Binding-site contacts:
Ligand atom O1 contacts residue TYR152 of chain 21.A at 3.9 Å.
Ligand atom C6B contacts residue TYR197 of chain 21.A at 3.6 Å (hydrophobic).
Ligand atom C5B contacts residue TYR197 of chain 21.A at 3.7 Å (hydrophobic).
Ligand atom C1B contacts residue MET221 of chain 21.A at 3.8 Å (hydrophobic).
Ligand atom C3B contacts residue MET221 of chain 21.A at 3.8 Å (hydrophobic).
Ligand atom O1 contacts residue VAL188 of chain 21.A at 3.8 Å.
Ligand atom O1B contacts residue MET221 of chain 21.A at 3.4 Å.
Ligand atom C7C contacts residue TYR128 of chain 21.A at 3.6 Å (hydrophobic).
Ligand atom C4B contacts residue LEU106 of chain 21.A at 3.7 Å (hydrophobic).
Ligand atom C6B contacts residue LEU106 of chain 21.A at 3.9 Å (hydrophobic).
Ligand atom C4C contacts residue TYR152 of chain 21.A at 3.8 Å (hydrophobic).
Ligand atom C5 contacts residue TYR152 of chain 21.A at 3.8 Å (hydrophobic).
Ligand atom C4 contacts residue MET224 of chain 21.A at 3.8 Å (hydrophobic).
Ligand atom C2B contacts residue MET221 of chain 21.A at 3.5 Å (hydrophobic).
Ligand atom C4 contacts residue TYR152 of chain 21.A at 3.9 Å (hydrophobic).
Ligand atom O1B contacts residue TYR128 of chain 21.A at 3.9 Å.
Ligand atom C3 contacts residue PHE186 of chain 21.A at 3.8 Å (hydrophobic).
Ligand atom N3A contacts residue ASN219 of chain 21.A at 3.0 Å (h-bond).
Ligand atom C4A contacts residue ASN219 of chain 21.A at 3.5 Å.
Ligand atom N2 contacts residue ALA24 of chain 21.C at 3.4 Å.
Ligand atom C3C contacts residue TYR128 of chain 21.A at 3.9 Å (hydrophobic).
Ligand atom C6C contacts residue VAL191 of chain 21.A at 3.2 Å (hydrophobic).
Ligand atom C31 contacts residue ALA150 of chain 21.A at 3.5 Å (hydrophobic).
Ligand atom C31 contacts residue VAL176 of chain 21.A at 3.3 Å (hydrophobic).
Ligand atom C3C contacts residue VAL188 of chain 21.A at 3.3 Å (hydrophobic).
Ligand atom C31 contacts residue SER175 of chain 21.A at 3.6 Å.
Ligand atom O1 contacts residue PHE186 of chain 21.A at 3.5 Å.
Ligand atom C5 contacts residue PHE186 of chain 21.A at 3.5 Å (hydrophobic).
Ligand atom C6C contacts residue MET221 of chain 21.A at 3.7 Å (hydrophobic).
Ligand atom N2 contacts residue PHE186 of chain 21.A at 3.7 Å.
Ligand atom C4 contacts residue PHE186 of chain 21.A at 3.6 Å (hydrophobic).
Ligand atom C5C contacts residue ILE104 of chain 21.A at 3.8 Å (hydrophobic).
Ligand atom C5C contacts residue TYR128 of chain 21.A at 3.5 Å (hydrophobic).
Ligand atom C31 contacts residue PRO174 of chain 21.A at 3.4 Å (hydrophobic).
Ligand atom O1 contacts residue ALA24 of chain 21.C at 3.6 Å.
Ligand atom C7C contacts residue TYR197 of chain 21.A at 3.8 Å (hydrophobic).
Ligand atom CM1 contacts residue SER107 of chain 21.A at 3.9 Å.
Ligand atom C2C contacts residue VAL188 of chain 21.A at 3.2 Å (hydrophobic).
Ligand atom C5B contacts residue LEU106 of chain 21.A at 3.5 Å (hydrophobic).
Ligand atom C3 contacts residue PRO174 of chain 21.A at 3.8 Å (hydrophobic).

Sequence of chain 21.C:
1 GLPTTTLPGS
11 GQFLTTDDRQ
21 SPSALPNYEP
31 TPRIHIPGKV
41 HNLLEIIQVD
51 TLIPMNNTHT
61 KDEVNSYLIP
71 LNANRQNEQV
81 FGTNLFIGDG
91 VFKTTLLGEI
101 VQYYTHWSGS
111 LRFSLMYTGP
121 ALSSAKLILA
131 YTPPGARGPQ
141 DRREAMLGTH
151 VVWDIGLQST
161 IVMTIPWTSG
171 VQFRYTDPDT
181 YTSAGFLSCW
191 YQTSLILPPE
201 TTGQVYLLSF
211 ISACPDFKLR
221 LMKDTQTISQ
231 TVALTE

This protein binds this small molecule.
Small molecule (SMILES): Cc1cc(CCCCCCCOc2ccc(C3=N[C@@H](C)CO3)cc2)on1

Sequence of chain 21.A:
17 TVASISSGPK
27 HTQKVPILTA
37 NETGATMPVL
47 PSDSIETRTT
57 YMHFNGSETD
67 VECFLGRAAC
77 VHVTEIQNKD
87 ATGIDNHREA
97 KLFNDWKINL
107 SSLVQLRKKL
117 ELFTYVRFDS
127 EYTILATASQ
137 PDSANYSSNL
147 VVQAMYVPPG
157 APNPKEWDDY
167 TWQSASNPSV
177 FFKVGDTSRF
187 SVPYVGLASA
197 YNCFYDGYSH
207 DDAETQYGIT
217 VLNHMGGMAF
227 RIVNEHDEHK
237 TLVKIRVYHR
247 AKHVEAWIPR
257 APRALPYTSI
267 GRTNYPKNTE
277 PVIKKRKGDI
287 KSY